Sequence of chain 1.A:
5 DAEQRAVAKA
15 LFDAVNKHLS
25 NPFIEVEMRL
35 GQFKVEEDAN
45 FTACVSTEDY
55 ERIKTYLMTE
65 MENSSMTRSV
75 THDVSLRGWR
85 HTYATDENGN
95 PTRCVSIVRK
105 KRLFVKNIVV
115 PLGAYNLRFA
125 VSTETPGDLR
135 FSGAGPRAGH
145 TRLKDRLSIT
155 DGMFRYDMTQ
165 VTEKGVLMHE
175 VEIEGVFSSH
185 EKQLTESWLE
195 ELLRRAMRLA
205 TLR

A protein and the small-molecule ligand that binds it are described below.
Small molecule (SMILES): CCCn1cnc2c1c(=O)n(C)c(=O)n2C

Binding-site contacts:
Ligand atom C6 contacts residue TRP83 of chain 1.A at 3.6 Å (hydrophobic).
Ligand atom O1 contacts residue PHE135 of chain 1.A at 3.3 Å.
Ligand atom O1 contacts residue ILE101 of chain 1.A at 3.4 Å.
Ligand atom O contacts residue PHE135 of chain 1.A at 4.1 Å.
Ligand atom C8 contacts residue ILE101 of chain 1.A at 4.3 Å (hydrophobic).
Ligand atom C8 contacts residue PHE135 of chain 1.A at 3.4 Å (hydrophobic).
Ligand atom O contacts residue TRP83 of chain 1.A at 4.2 Å.
Ligand atom C contacts residue TRP83 of chain 1.A at 4.0 Å (hydrophobic).
Ligand atom C5 contacts residue TRP83 of chain 1.A at 3.5 Å (hydrophobic).
Ligand atom C7 contacts residue LEU80 of chain 1.A at 3.4 Å (hydrophobic).
Ligand atom C6 contacts residue PHE135 of chain 1.A at 3.5 Å (hydrophobic).
Ligand atom C7 contacts residue PHE135 of chain 1.A at 4.0 Å (hydrophobic).
Ligand atom C9 contacts residue TRP83 of chain 1.A at 3.5 Å (hydrophobic).
Ligand atom C3 contacts residue PHE135 of chain 1.A at 3.9 Å (hydrophobic).
Ligand atom N2 contacts residue LEU80 of chain 1.A at 4.3 Å.
Ligand atom N2 contacts residue TRP83 of chain 1.A at 3.5 Å.
Ligand atom C8 contacts residue HIS85 of chain 1.A at 3.9 Å.
Ligand atom C8 contacts residue TRP83 of chain 1.A at 3.4 Å (hydrophobic).
Ligand atom O1 contacts residue TRP83 of chain 1.A at 3.5 Å.
Ligand atom O contacts residue ARG81 of chain 1.A at 3.6 Å.
Ligand atom N2 contacts residue HIS85 of chain 1.A at 4.2 Å.
Ligand atom N contacts residue PHE135 of chain 1.A at 3.7 Å.
Ligand atom C4 contacts residue TRP83 of chain 1.A at 3.4 Å (hydrophobic).
Ligand atom N1 contacts residue PHE135 of chain 1.A at 3.6 Å.
Ligand atom C7 contacts residue TRP83 of chain 1.A at 4.0 Å (hydrophobic).
Ligand atom N2 contacts residue PHE135 of chain 1.A at 3.4 Å.
Ligand atom N3 contacts residue TRP83 of chain 1.A at 3.5 Å.
Ligand atom C contacts residue ARG81 of chain 1.A at 3.7 Å.
Ligand atom C9 contacts residue ILE101 of chain 1.A at 3.7 Å (hydrophobic).
Ligand atom C4 contacts residue PHE135 of chain 1.A at 3.5 Å (hydrophobic).
Ligand atom C3 contacts residue TRP83 of chain 1.A at 4.2 Å (hydrophobic).
Ligand atom C9 contacts residue GLY131 of chain 1.A at 4.2 Å.
Ligand atom C5 contacts residue PHE135 of chain 1.A at 3.3 Å (hydrophobic).
Ligand atom C9 contacts residue ASP132 of chain 1.A at 3.8 Å.
Ligand atom C9 contacts residue PHE135 of chain 1.A at 3.6 Å (hydrophobic).
Ligand atom O1 contacts residue HIS85 of chain 1.A at 2.8 Å (h-bond).
Ligand atom C7 contacts residue HIS85 of chain 1.A at 3.5 Å.
Ligand atom N contacts residue TRP83 of chain 1.A at 3.9 Å.
Ligand atom N3 contacts residue PHE135 of chain 1.A at 3.5 Å.
Ligand atom N1 contacts residue TRP83 of chain 1.A at 3.7 Å.